This protein binds this small molecule.
Small molecule (SMILES): Nc1ncnc2c1ncn2[C@@H]1O[C@H](CO[P](=O)(O)O[P](=O)(O)NP(=O)(O)O)[C@@H](O)[C@H]1O

Sequence of chain 1.R:
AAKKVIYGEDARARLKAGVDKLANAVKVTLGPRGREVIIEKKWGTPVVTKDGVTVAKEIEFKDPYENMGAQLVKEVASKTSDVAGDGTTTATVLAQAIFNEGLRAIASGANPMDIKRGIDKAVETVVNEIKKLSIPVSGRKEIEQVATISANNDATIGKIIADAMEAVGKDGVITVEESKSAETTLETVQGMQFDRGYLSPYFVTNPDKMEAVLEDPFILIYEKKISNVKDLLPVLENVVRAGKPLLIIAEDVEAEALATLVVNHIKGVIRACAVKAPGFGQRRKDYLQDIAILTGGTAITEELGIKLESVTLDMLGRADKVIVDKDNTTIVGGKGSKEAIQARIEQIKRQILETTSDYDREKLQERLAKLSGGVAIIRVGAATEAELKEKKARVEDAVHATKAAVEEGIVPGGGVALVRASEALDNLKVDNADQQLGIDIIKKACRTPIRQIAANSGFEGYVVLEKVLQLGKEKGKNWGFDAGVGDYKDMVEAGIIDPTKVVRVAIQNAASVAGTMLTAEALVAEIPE

Binding-site contacts:
Ligand atom O2A contacts residue MG1 of chain 1.YA at 2.0 Å.
Ligand atom C3' contacts residue ASP498 of chain 1.R at 3.3 Å.
Ligand atom O1B contacts residue GLY87 of chain 1.R at 3.3 Å (h-bond).
Ligand atom O1B contacts residue ASP86 of chain 1.R at 2.9 Å (salt-bridge).
Ligand atom O1B contacts residue MG1 of chain 1.YA at 2.5 Å.
Ligand atom C5 contacts residue ILE496 of chain 1.R at 3.6 Å (hydrophobic).
Ligand atom O2B contacts residue GLY87 of chain 1.R at 3.3 Å.
Ligand atom O1G contacts residue ASP86 of chain 1.R at 2.8 Å (salt-bridge).
Ligand atom O1G contacts residue MG1 of chain 1.YA at 2.1 Å.
Ligand atom O1A contacts residue LEU30 of chain 1.R at 3.6 Å.
Ligand atom PG contacts residue MG1 of chain 1.YA at 3.4 Å.
Ligand atom O3G contacts residue VAL53 of chain 1.R at 3.2 Å.
Ligand atom N1 contacts residue ALA483 of chain 1.R at 3.0 Å (h-bond).
Ligand atom PA contacts residue MG1 of chain 1.YA at 3.4 Å.
Ligand atom O1A contacts residue GLY31 of chain 1.R at 3.4 Å (h-bond).
Ligand atom O2G contacts residue VAL53 of chain 1.R at 3.5 Å.
Ligand atom C2' contacts residue ASP498 of chain 1.R at 3.3 Å.
Ligand atom O3A contacts residue LEU30 of chain 1.R at 3.4 Å.
Ligand atom O2' contacts residue GLY413 of chain 1.R at 3.3 Å.
Ligand atom O1A contacts residue K1 of chain 1.ZA at 3.3 Å.
Ligand atom O3G contacts residue ASP51 of chain 1.R at 2.8 Å (salt-bridge).
Ligand atom O2B contacts residue THR88 of chain 1.R at 3.4 Å (h-bond).
Ligand atom O2B contacts residue THR89 of chain 1.R at 3.1 Å (h-bond).
Ligand atom N3 contacts residue GLY414 of chain 1.R at 3.3 Å.
Ligand atom O2G contacts residue THR88 of chain 1.R at 2.9 Å (h-bond).
Ligand atom O5' contacts residue GLY31 of chain 1.R at 3.4 Å (h-bond).
Ligand atom C2 contacts residue ALA483 of chain 1.R at 3.5 Å (hydrophobic).
Ligand atom C5 contacts residue PRO32 of chain 1.R at 3.5 Å (hydrophobic).
Ligand atom O2' contacts residue GLY414 of chain 1.R at 2.7 Å (h-bond).
Ligand atom N3B contacts residue THR89 of chain 1.R at 3.1 Å (h-bond).
Ligand atom C6 contacts residue PRO32 of chain 1.R at 3.5 Å (hydrophobic).
Ligand atom N6 contacts residue ASP482 of chain 1.R at 3.0 Å (salt-bridge).
Ligand atom O2' contacts residue ASP498 of chain 1.R at 2.4 Å (salt-bridge).
Ligand atom O2B contacts residue THR90 of chain 1.R at 2.9 Å (h-bond).
Ligand atom PB contacts residue MG1 of chain 1.YA at 3.5 Å.
Ligand atom N1 contacts residue ASP482 of chain 1.R at 3.0 Å (salt-bridge).
Ligand atom C6 contacts residue ASP482 of chain 1.R at 3.4 Å.
Ligand atom O1A contacts residue THR29 of chain 1.R at 3.4 Å (h-bond).
Ligand atom O3' contacts residue ASP498 of chain 1.R at 3.2 Å (salt-bridge).
Ligand atom N7 contacts residue ASN153 of chain 1.R at 3.5 Å (h-bond).